This small molecule binds to this protein.
Small molecule (SMILES): CC(=O)N[C@@H]1[C@@H](O)[C@H](O)[C@@H](CO)O[C@H]1O

Sequence of chain 1.G:
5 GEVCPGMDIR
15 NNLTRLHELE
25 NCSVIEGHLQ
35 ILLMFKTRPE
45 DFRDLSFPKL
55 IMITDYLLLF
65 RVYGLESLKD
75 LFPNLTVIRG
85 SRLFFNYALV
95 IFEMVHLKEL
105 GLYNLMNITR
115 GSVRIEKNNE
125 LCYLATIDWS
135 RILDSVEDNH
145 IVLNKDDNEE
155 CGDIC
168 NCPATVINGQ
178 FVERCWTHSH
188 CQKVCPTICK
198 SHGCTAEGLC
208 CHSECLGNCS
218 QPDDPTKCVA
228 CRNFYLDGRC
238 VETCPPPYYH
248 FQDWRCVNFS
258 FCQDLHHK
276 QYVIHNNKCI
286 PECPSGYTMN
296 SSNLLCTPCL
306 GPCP

Binding-site contacts:
Ligand atom O7 contacts residue GLU24 of chain 1.G at 4.5 Å.
Ligand atom O5 contacts residue ASN25 of chain 1.G at 2.4 Å (h-bond).
Ligand atom C8 contacts residue ASN25 of chain 1.G at 4.4 Å.
Ligand atom C1 contacts residue GLU24 of chain 1.G at 3.8 Å.
Ligand atom C8 contacts residue GLU24 of chain 1.G at 3.2 Å.
Ligand atom N2 contacts residue GLU24 of chain 1.G at 2.5 Å (salt-bridge).
Ligand atom C1 contacts residue ASN25 of chain 1.G at 1.4 Å.
Ligand atom C5 contacts residue ASN25 of chain 1.G at 3.7 Å.
Ligand atom C4 contacts residue ASN25 of chain 1.G at 4.2 Å.
Ligand atom C7 contacts residue GLU24 of chain 1.G at 3.3 Å.
Ligand atom C8 contacts residue GLU22 of chain 1.G at 4.5 Å.
Ligand atom O3 contacts residue GLU24 of chain 1.G at 4.3 Å.
Ligand atom C2 contacts residue GLU24 of chain 1.G at 3.5 Å.
Ligand atom N2 contacts residue ASN25 of chain 1.G at 2.9 Å (h-bond).
Ligand atom C3 contacts residue ASN25 of chain 1.G at 3.8 Å.
Ligand atom C3 contacts residue GLU24 of chain 1.G at 3.8 Å.
Ligand atom O7 contacts residue ASN25 of chain 1.G at 3.1 Å (h-bond).
Ligand atom C2 contacts residue ASN25 of chain 1.G at 2.4 Å.
Ligand atom C7 contacts residue ASN25 of chain 1.G at 3.2 Å.
Ligand atom C8 contacts residue HIS21 of chain 1.G at 4.5 Å.